A small-molecule ligand and the protein it binds are described below.
Small molecule (SMILES): Cc1cc(CCCOc2c(C)cc(-c3noc(C(F)(F)F)n3)cc2C)on1

Sequence of chain 56.C:
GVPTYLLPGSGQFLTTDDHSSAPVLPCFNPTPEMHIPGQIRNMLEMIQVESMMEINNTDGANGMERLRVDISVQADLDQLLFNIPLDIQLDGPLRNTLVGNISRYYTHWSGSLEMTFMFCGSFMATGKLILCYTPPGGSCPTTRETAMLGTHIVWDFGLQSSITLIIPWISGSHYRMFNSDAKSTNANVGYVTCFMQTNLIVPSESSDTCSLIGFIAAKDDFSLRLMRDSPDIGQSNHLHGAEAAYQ

Sequence of chain 57.C:
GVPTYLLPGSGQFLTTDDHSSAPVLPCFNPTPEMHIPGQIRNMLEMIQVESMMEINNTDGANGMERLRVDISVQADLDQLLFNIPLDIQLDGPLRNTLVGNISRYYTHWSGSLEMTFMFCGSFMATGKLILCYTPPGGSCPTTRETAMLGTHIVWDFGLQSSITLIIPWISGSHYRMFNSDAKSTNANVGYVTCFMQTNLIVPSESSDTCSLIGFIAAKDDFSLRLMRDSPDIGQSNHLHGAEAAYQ

Sequence of chain 56.A:
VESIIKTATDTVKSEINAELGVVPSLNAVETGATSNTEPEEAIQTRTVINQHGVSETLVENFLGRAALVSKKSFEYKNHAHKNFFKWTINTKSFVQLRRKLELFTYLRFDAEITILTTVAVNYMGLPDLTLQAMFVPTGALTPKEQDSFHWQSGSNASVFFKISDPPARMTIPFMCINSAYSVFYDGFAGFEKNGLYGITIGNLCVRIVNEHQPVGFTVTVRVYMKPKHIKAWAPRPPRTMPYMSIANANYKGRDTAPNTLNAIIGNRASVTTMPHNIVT

Binding-site contacts:
Ligand atom F3 contacts residue ALA169 of chain 56.A at 3.7 Å.
Ligand atom C5B contacts residue ILE119 of chain 56.A at 3.9 Å (hydrophobic).
Ligand atom CM2 contacts residue ILE184 of chain 56.A at 3.8 Å (hydrophobic).
Ligand atom C6B contacts residue ILE119 of chain 56.A at 3.8 Å (hydrophobic).
Ligand atom F1 contacts residue MET182 of chain 56.A at 3.2 Å.
Ligand atom CM6 contacts residue ILE119 of chain 56.A at 4.0 Å (hydrophobic).
Ligand atom C2B contacts residue ILE95 of chain 56.A at 3.8 Å (hydrophobic).
Ligand atom F2 contacts residue ALA145 of chain 56.A at 2.8 Å.
Ligand atom CM2 contacts residue PHE147 of chain 56.A at 3.8 Å (hydrophobic).
Ligand atom F2 contacts residue VAL171 of chain 56.A at 3.9 Å.
Ligand atom C2A contacts residue LEU220 of chain 56.A at 3.8 Å (hydrophobic).
Ligand atom C5 contacts residue TYR193 of chain 56.A at 4.0 Å (hydrophobic).
Ligand atom N2 contacts residue THR97 of chain 56.A at 3.8 Å.
Ligand atom N3A contacts residue ILE184 of chain 56.A at 3.9 Å.
Ligand atom CM6 contacts residue ILE95 of chain 56.A at 3.9 Å (hydrophobic).
Ligand atom N1A contacts residue LEU220 of chain 56.A at 3.3 Å.
Ligand atom F2 contacts residue ALA169 of chain 56.A at 3.6 Å.
Ligand atom C1B contacts residue ILE95 of chain 56.A at 3.6 Å (hydrophobic).
Ligand atom O1A contacts residue LEU220 of chain 56.A at 3.4 Å.
Ligand atom F1 contacts residue VAL171 of chain 56.A at 3.8 Å.
Ligand atom O1 contacts residue THR97 of chain 56.A at 3.8 Å.
Ligand atom C3A contacts residue LEU220 of chain 56.A at 4.0 Å (hydrophobic).
Ligand atom F3 contacts residue PHE147 of chain 56.A at 3.5 Å.
Ligand atom CM2 contacts residue ILE217 of chain 56.A at 3.4 Å (hydrophobic).
Ligand atom C4 contacts residue TYR193 of chain 56.A at 3.9 Å (hydrophobic).
Ligand atom N2 contacts residue PHE115 of chain 56.A at 3.7 Å.
Ligand atom O1B contacts residue ILE119 of chain 56.A at 3.9 Å.
Ligand atom F3 contacts residue VAL24 of chain 56.C at 3.3 Å.
Ligand atom O1A contacts residue ILE121 of chain 56.A at 3.8 Å.
Ligand atom C1C contacts residue TYR193 of chain 56.A at 3.9 Å (hydrophobic).
Ligand atom C3B contacts residue ILE184 of chain 56.A at 3.5 Å (hydrophobic).
Ligand atom N1A contacts residue ILE119 of chain 56.A at 3.8 Å.
Ligand atom CM6 contacts residue TRP93 of chain 56.A at 3.7 Å (hydrophobic).
Ligand atom CM2 contacts residue ILE95 of chain 56.A at 4.0 Å (hydrophobic).
Ligand atom C2B contacts residue ILE184 of chain 56.A at 3.8 Å (hydrophobic).
Ligand atom C6B contacts residue ILE95 of chain 56.A at 4.0 Å (hydrophobic).
Ligand atom C4 contacts residue ILE217 of chain 56.A at 4.0 Å (hydrophobic).
Ligand atom N3A contacts residue PHE147 of chain 56.A at 3.9 Å.
Ligand atom O1 contacts residue PHE115 of chain 56.A at 3.4 Å.
Ligand atom F2 contacts residue PHE147 of chain 56.A at 3.8 Å.